This small molecule binds to this protein.
Small molecule (SMILES): Nc1nc(=O)c2ncn([C@@H]3O[C@@H]4COP(=O)(O)O[C@H]5[C@@H](O)[C@H](n6cnc7c(N)ncnc76)O[C@@H]5COP(=O)(O)O[C@@H]3[C@@H]4O)c2[nH]1

Sequence of chain 5.B:
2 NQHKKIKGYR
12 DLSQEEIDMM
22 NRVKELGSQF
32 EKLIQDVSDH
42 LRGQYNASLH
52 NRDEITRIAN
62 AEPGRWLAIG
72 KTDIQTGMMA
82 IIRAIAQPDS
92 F

Sequence of chain 2.B:
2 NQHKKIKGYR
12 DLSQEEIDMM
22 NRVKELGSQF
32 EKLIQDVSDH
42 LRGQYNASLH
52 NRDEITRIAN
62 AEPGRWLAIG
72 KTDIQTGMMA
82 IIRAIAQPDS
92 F

Binding-site contacts:
Ligand atom O29 contacts residue 1SY1 of chain 5.P at 0.7 Å.
Ligand atom N35 contacts residue 1SY1 of chain 5.P at 0.7 Å (h-bond).
Ligand atom C2' contacts residue 1SY1 of chain 5.P at 1.1 Å.
Ligand atom C5 contacts residue 1SY1 of chain 5.P at 0.5 Å.
Ligand atom C40 contacts residue 1SY1 of chain 5.P at 0.5 Å.
Ligand atom C1' contacts residue 1SY1 of chain 5.P at 0.6 Å.
Ligand atom C4' contacts residue 1SY1 of chain 5.P at 0.8 Å.
Ligand atom C36 contacts residue 1SY1 of chain 5.P at 0.4 Å.
Ligand atom O17 contacts residue 1SY1 of chain 5.P at 0.6 Å (h-bond).
Ligand atom N42 contacts residue 1SY1 of chain 5.P at 0.4 Å (h-bond).
Ligand atom O4' contacts residue 1SY1 of chain 5.P at 0.3 Å (h-bond).
Ligand atom C38 contacts residue 1SY1 of chain 5.P at 0.4 Å.
Ligand atom N33 contacts residue 1SY1 of chain 5.P at 0.6 Å (h-bond).
Ligand atom C21 contacts residue 1SY1 of chain 5.P at 0.7 Å.
Ligand atom C16 contacts residue 1SY1 of chain 5.P at 0.8 Å.
Ligand atom N3 contacts residue 1SY1 of chain 5.P at 0.4 Å (h-bond).
Ligand atom C25 contacts residue 1SY1 of chain 5.P at 0.8 Å.
Ligand atom C4 contacts residue 1SY1 of chain 5.P at 0.4 Å.
Ligand atom N1 contacts residue 1SY1 of chain 5.P at 0.4 Å (h-bond).
Ligand atom N01 contacts residue 1SY1 of chain 5.P at 0.3 Å (h-bond).
Ligand atom O19 contacts residue 1SY1 of chain 5.P at 1.1 Å (h-bond).
Ligand atom C37 contacts residue 1SY1 of chain 5.P at 0.5 Å.
Ligand atom P18 contacts residue 1SY1 of chain 5.P at 0.7 Å.
Ligand atom C34 contacts residue 1SY1 of chain 5.P at 0.8 Å.
Ligand atom O2' contacts residue 1SY1 of chain 5.P at 0.5 Å (h-bond).
Ligand atom N9 contacts residue 1SY1 of chain 5.P at 0.6 Å (h-bond).
Ligand atom C6 contacts residue 1SY1 of chain 5.P at 0.4 Å.
Ligand atom P27 contacts residue 1SY1 of chain 5.P at 0.8 Å.
Ligand atom C32 contacts residue 1SY1 of chain 5.P at 0.6 Å.
Ligand atom O23 contacts residue 1SY1 of chain 5.P at 0.5 Å (h-bond).
Ligand atom C2 contacts residue 1SY1 of chain 5.P at 0.5 Å.
Ligand atom O31 contacts residue 1SY1 of chain 5.P at 0.3 Å (h-bond).
Ligand atom N39 contacts residue 1SY1 of chain 5.P at 0.4 Å (h-bond).
Ligand atom O26 contacts residue 1SY1 of chain 5.P at 0.6 Å (h-bond).
Ligand atom C22 contacts residue 1SY1 of chain 5.P at 1.1 Å.
Ligand atom C8 contacts residue 1SY1 of chain 5.P at 0.8 Å.
Ligand atom O43 contacts residue 1SY1 of chain 5.P at 0.3 Å (h-bond).
Ligand atom C24 contacts residue 1SY1 of chain 5.P at 0.8 Å.
Ligand atom C3' contacts residue 1SY1 of chain 5.P at 0.7 Å.
Ligand atom N7 contacts residue 1SY1 of chain 5.P at 0.7 Å (h-bond).